The protein below binds the small molecule below.
Small molecule (SMILES): Nc1ccn([C@H]2C[C@H](O)[C@@H](CO[P](=O)(O)O[P](=O)(O)OP(=O)(O)O)O2)c(=O)n1

Binding-site contacts:
Ligand atom O1B contacts residue LYS22 of chain 1.D at 2.3 Å (salt-bridge).
Ligand atom PG contacts residue LYS22 of chain 1.D at 3.4 Å.
Ligand atom O1A contacts residue THR23 of chain 1.D at 3.5 Å (h-bond).
Ligand atom O3B contacts residue LYS22 of chain 1.D at 3.2 Å (salt-bridge).
Ligand atom O2A contacts residue VAL24 of chain 1.D at 3.4 Å (h-bond).
Ligand atom O3A contacts residue GLY21 of chain 1.D at 3.3 Å (h-bond).
Ligand atom O2B contacts residue MG1 of chain 1.L at 2.3 Å.
Ligand atom N3 contacts residue PRO204 of chain 1.D at 3.6 Å (h-bond).
Ligand atom O3A contacts residue GLY19 of chain 1.D at 3.6 Å.
Ligand atom C4 contacts residue GLY176 of chain 1.D at 3.4 Å.
Ligand atom O3G contacts residue LYS22 of chain 1.D at 3.3 Å (salt-bridge).
Ligand atom O1B contacts residue VAL20 of chain 1.D at 3.5 Å (h-bond).
Ligand atom N4 contacts residue GLY176 of chain 1.D at 2.7 Å (h-bond).
Ligand atom O2B contacts residue THR23 of chain 1.D at 2.6 Å (h-bond).
Ligand atom N3 contacts residue ALA207 of chain 1.D at 2.8 Å (h-bond).
Ligand atom PG contacts residue MG1 of chain 1.L at 3.5 Å.
Ligand atom O1G contacts residue THR18 of chain 1.D at 3.5 Å.
Ligand atom O1G contacts residue GLY19 of chain 1.D at 3.6 Å (h-bond).
Ligand atom O2B contacts residue LYS22 of chain 1.D at 3.6 Å.
Ligand atom O1B contacts residue GLY21 of chain 1.D at 2.8 Å (h-bond).
Ligand atom O3G contacts residue ASP56 of chain 1.D at 3.4 Å (salt-bridge).
Ligand atom O3B contacts residue GLY19 of chain 1.D at 2.8 Å (h-bond).
Ligand atom C2 contacts residue ALA207 of chain 1.D at 3.3 Å (hydrophobic).
Ligand atom N4 contacts residue PRO204 of chain 1.D at 2.9 Å (h-bond).
Ligand atom C5 contacts residue VAL24 of chain 1.D at 3.4 Å (hydrophobic).
Ligand atom O2A contacts residue THR23 of chain 1.D at 3.6 Å (h-bond).
Ligand atom N3 contacts residue GLY206 of chain 1.D at 3.5 Å (h-bond).
Ligand atom C5 contacts residue GLY176 of chain 1.D at 3.2 Å.
Ligand atom PB contacts residue MG1 of chain 1.L at 3.6 Å.
Ligand atom C4 contacts residue VAL24 of chain 1.D at 3.6 Å (hydrophobic).
Ligand atom C4 contacts residue PRO204 of chain 1.D at 3.6 Å (hydrophobic).
Ligand atom C2 contacts residue ALA208 of chain 1.D at 3.5 Å (hydrophobic).
Ligand atom O1G contacts residue LYS22 of chain 1.D at 3.3 Å (salt-bridge).
Ligand atom N4 contacts residue LEU203 of chain 1.D at 3.2 Å.
Ligand atom O2A contacts residue GLY21 of chain 1.D at 3.0 Å.
Ligand atom O2 contacts residue ALA207 of chain 1.D at 3.0 Å (h-bond).
Ligand atom O3G contacts residue MG1 of chain 1.L at 2.1 Å.
Ligand atom O2 contacts residue GLY206 of chain 1.D at 3.3 Å.
Ligand atom PB contacts residue LYS22 of chain 1.D at 3.3 Å.
Ligand atom O2 contacts residue ALA208 of chain 1.D at 2.8 Å (h-bond).

Sequence of chain 1.D:
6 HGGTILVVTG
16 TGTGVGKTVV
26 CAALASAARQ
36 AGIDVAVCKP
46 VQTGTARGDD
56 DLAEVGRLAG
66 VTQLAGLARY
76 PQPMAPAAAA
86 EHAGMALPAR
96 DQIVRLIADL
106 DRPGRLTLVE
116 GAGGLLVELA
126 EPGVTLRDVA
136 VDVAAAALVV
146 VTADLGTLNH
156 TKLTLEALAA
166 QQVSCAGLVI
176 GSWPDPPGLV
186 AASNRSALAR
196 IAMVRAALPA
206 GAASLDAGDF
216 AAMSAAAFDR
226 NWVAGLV